A small-molecule ligand and the protein it binds are described below.
Small molecule (SMILES): O=c1[nH]cnc2c(C[NH+]3C[C@H](CO)[C@@H](O)C3)c[nH]c12

Sequence of chain 1.F:
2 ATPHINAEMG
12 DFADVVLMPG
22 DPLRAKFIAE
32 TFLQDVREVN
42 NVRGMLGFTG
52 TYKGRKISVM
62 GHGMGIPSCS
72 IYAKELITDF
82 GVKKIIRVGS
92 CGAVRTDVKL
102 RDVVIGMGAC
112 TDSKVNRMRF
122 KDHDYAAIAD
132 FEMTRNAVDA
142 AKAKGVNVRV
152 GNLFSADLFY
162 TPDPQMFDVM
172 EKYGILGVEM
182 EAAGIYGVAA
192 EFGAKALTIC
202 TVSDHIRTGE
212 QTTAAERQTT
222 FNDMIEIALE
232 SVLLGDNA

Binding-site contacts:
Ligand atom N7 contacts residue SER204 of chain 1.A at 3.7 Å.
Ligand atom C10 contacts residue SER91 of chain 1.A at 3.0 Å.
Ligand atom C2' contacts residue MET181 of chain 1.A at 3.6 Å (hydrophobic).
Ligand atom O5' contacts residue HIS5 of chain 1.F at 2.6 Å (h-bond).
Ligand atom C6 contacts residue PHE160 of chain 1.A at 3.6 Å (hydrophobic).
Ligand atom O3' contacts residue PO41 of chain 1.H at 2.6 Å (h-bond).
Ligand atom C4 contacts residue VAL179 of chain 1.A at 3.4 Å (hydrophobic).
Ligand atom C4' contacts residue MET65 of chain 1.A at 3.7 Å (hydrophobic).
Ligand atom C5 contacts residue VAL179 of chain 1.A at 3.7 Å (hydrophobic).
Ligand atom O3' contacts residue GLU182 of chain 1.A at 2.5 Å (salt-bridge).
Ligand atom C2' contacts residue GLU182 of chain 1.A at 3.5 Å.
Ligand atom C2' contacts residue PO41 of chain 1.H at 3.6 Å.
Ligand atom C4' contacts residue ARG44 of chain 1.F at 3.7 Å.
Ligand atom C8 contacts residue SER91 of chain 1.A at 3.5 Å.
Ligand atom C6' contacts residue PO41 of chain 1.H at 3.4 Å.
Ligand atom C6' contacts residue SER91 of chain 1.A at 3.3 Å.
Ligand atom C3' contacts residue GLU182 of chain 1.A at 3.3 Å.
Ligand atom C9 contacts residue CYS92 of chain 1.A at 3.7 Å (hydrophobic).
Ligand atom C2 contacts residue VAL179 of chain 1.A at 3.7 Å (hydrophobic).
Ligand atom C5 contacts residue GLY93 of chain 1.A at 3.7 Å.
Ligand atom N3 contacts residue VAL179 of chain 1.A at 3.4 Å (h-bond).
Ligand atom N1 contacts residue PHE160 of chain 1.A at 3.6 Å.
Ligand atom N7 contacts residue GLY93 of chain 1.A at 3.5 Å (h-bond).
Ligand atom O3' contacts residue MET65 of chain 1.A at 3.5 Å.
Ligand atom O5' contacts residue PHE160 of chain 1.A at 3.5 Å.
Ligand atom C3' contacts residue PO41 of chain 1.H at 3.6 Å.
Ligand atom C8 contacts residue SER204 of chain 1.A at 3.4 Å.
Ligand atom C8 contacts residue CYS92 of chain 1.A at 3.5 Å (hydrophobic).
Ligand atom N7 contacts residue ASP205 of chain 1.A at 3.0 Å (salt-bridge).
Ligand atom N1' contacts residue SER91 of chain 1.A at 3.6 Å.
Ligand atom N3 contacts residue MET181 of chain 1.A at 3.6 Å.
Ligand atom N7 contacts residue CYS92 of chain 1.A at 3.6 Å.
Ligand atom C4' contacts residue PO41 of chain 1.H at 3.7 Å.
Ligand atom C10 contacts residue GLU180 of chain 1.A at 3.7 Å.
Ligand atom N3 contacts residue GLU180 of chain 1.A at 3.4 Å.
Ligand atom C5' contacts residue HIS5 of chain 1.F at 3.4 Å.
Ligand atom N1' contacts residue PO41 of chain 1.H at 2.9 Å (h-bond).
Ligand atom C8 contacts residue ASP205 of chain 1.A at 3.6 Å.
Ligand atom C6' contacts residue ARG44 of chain 1.F at 3.5 Å.
Ligand atom C10 contacts residue PO41 of chain 1.H at 3.2 Å.

Sequence of chain 1.A:
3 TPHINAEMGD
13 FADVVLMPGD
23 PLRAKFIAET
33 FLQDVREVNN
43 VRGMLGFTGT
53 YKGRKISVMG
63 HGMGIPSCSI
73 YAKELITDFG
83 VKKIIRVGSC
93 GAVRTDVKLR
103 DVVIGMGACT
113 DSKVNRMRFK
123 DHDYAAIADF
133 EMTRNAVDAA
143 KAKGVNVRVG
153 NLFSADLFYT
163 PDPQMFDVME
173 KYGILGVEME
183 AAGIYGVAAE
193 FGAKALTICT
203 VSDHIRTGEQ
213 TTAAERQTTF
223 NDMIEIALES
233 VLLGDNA